This small molecule binds to this protein.
Small molecule (SMILES): COc1ccc(C[C@@H]2NC(=O)/C=C/C[C@@H]([C@H](C)[C@H]3O[C@@H]3c3ccccc3)OC(=O)[C@H](CC(C)C)OC(=O)[C@H](C)CNC2=O)cc1Cl

Sequence of chain 1.L:
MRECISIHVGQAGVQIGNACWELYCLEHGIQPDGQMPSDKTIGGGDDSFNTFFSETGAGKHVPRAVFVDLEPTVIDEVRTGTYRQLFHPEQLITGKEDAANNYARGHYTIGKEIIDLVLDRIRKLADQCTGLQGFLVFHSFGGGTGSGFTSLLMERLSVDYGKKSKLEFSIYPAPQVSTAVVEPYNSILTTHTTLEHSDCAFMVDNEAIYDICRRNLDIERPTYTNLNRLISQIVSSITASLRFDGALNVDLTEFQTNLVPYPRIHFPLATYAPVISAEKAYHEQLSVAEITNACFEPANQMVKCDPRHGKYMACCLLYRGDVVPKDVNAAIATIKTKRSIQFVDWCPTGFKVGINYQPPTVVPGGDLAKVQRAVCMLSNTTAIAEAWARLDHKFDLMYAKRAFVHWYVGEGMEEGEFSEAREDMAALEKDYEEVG

Sequence of chain 1.K:
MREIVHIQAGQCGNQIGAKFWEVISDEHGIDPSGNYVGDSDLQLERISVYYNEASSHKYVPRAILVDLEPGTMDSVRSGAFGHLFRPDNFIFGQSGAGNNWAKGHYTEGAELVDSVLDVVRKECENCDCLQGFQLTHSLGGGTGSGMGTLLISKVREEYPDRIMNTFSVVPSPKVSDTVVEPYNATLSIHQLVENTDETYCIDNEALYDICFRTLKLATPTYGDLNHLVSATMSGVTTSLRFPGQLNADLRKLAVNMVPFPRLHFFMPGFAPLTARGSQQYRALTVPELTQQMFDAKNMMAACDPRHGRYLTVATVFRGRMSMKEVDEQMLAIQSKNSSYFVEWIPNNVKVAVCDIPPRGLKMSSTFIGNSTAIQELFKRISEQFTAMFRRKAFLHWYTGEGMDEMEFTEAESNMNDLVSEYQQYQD

Binding-site contacts:
Ligand atom C27 contacts residue ASN100 of chain 1.K at 3.7 Å.
Ligand atom C35 contacts residue MET313 of chain 1.L at 3.4 Å (hydrophobic).
Ligand atom O7 contacts residue TRP397 of chain 1.K at 3.3 Å.
Ligand atom C33 contacts residue THR257 of chain 1.L at 3.5 Å.
Ligand atom O2 contacts residue VAL180 of chain 1.K at 3.7 Å.
Ligand atom C23 contacts residue TRP397 of chain 1.K at 3.5 Å (hydrophobic).
Ligand atom O7 contacts residue ASN100 of chain 1.K at 3.5 Å.
Ligand atom C33 contacts residue ASN258 of chain 1.L at 3.3 Å.
Ligand atom C19 contacts residue PHE394 of chain 1.K at 3.5 Å (hydrophobic).
Ligand atom C22 contacts residue ASN100 of chain 1.K at 3.7 Å.
Ligand atom O2 contacts residue THR178 of chain 1.K at 3.3 Å.
Ligand atom C7 contacts residue PHE394 of chain 1.K at 3.4 Å (hydrophobic).
Ligand atom C49 contacts residue ASN258 of chain 1.L at 3.3 Å.
Ligand atom C21 contacts residue ASN100 of chain 1.K at 3.7 Å.
Ligand atom C3 contacts residue ASN258 of chain 1.L at 3.8 Å.
Ligand atom O2 contacts residue VAL179 of chain 1.K at 2.9 Å (h-bond).
Ligand atom CL1 contacts residue CYS347 of chain 1.L at 3.3 Å.
Ligand atom C19 contacts residue VAL180 of chain 1.K at 3.6 Å (hydrophobic).
Ligand atom O5 contacts residue THR257 of chain 1.L at 3.4 Å.
Ligand atom O4 contacts residue ASN99 of chain 1.K at 3.2 Å (h-bond).
Ligand atom C20 contacts residue ASN99 of chain 1.K at 3.2 Å.
Ligand atom O1 contacts residue THR178 of chain 1.K at 3.5 Å (h-bond).
Ligand atom C34 contacts residue THR257 of chain 1.L at 3.5 Å.
Ligand atom C20 contacts residue ASN100 of chain 1.K at 3.7 Å.
Ligand atom C8 contacts residue VAL180 of chain 1.K at 3.6 Å (hydrophobic).
Ligand atom O8 contacts residue PRO261 of chain 1.L at 3.8 Å.
Ligand atom O8 contacts residue PHE394 of chain 1.K at 3.8 Å.
Ligand atom O6 contacts residue THR178 of chain 1.K at 2.9 Å (h-bond).
Ligand atom C34 contacts residue ASN258 of chain 1.L at 3.3 Å.
Ligand atom N1 contacts residue ASN258 of chain 1.L at 3.6 Å (h-bond).
Ligand atom C32 contacts residue PHE394 of chain 1.K at 3.6 Å (hydrophobic).
Ligand atom C9 contacts residue VAL180 of chain 1.K at 3.8 Å (hydrophobic).
Ligand atom C33 contacts residue PHE394 of chain 1.K at 3.7 Å (hydrophobic).
Ligand atom C18 contacts residue TRP397 of chain 1.K at 3.7 Å (hydrophobic).
Ligand atom C9 contacts residue PHE394 of chain 1.K at 3.3 Å (hydrophobic).
Ligand atom C49 contacts residue THR257 of chain 1.L at 3.6 Å.
Ligand atom C23 contacts residue ASN100 of chain 1.K at 3.6 Å.
Ligand atom C19 contacts residue TRP397 of chain 1.K at 3.6 Å (hydrophobic).
Ligand atom C2 contacts residue ASN258 of chain 1.L at 3.5 Å.
Ligand atom C16 contacts residue THR257 of chain 1.L at 3.6 Å.